The protein below binds the small molecule below.
Small molecule (SMILES): CC(=O)N[C@H]1[C@H](O[C@H]2[C@H](O)[C@@H](NC(C)=O)CO[C@@H]2CO[C@@H]2O[C@@H](C)[C@@H](O)[C@@H](O)[C@@H]2O)O[C@H](CO)[C@@H](O)[C@@H]1O

Sequence of chain 1.C:
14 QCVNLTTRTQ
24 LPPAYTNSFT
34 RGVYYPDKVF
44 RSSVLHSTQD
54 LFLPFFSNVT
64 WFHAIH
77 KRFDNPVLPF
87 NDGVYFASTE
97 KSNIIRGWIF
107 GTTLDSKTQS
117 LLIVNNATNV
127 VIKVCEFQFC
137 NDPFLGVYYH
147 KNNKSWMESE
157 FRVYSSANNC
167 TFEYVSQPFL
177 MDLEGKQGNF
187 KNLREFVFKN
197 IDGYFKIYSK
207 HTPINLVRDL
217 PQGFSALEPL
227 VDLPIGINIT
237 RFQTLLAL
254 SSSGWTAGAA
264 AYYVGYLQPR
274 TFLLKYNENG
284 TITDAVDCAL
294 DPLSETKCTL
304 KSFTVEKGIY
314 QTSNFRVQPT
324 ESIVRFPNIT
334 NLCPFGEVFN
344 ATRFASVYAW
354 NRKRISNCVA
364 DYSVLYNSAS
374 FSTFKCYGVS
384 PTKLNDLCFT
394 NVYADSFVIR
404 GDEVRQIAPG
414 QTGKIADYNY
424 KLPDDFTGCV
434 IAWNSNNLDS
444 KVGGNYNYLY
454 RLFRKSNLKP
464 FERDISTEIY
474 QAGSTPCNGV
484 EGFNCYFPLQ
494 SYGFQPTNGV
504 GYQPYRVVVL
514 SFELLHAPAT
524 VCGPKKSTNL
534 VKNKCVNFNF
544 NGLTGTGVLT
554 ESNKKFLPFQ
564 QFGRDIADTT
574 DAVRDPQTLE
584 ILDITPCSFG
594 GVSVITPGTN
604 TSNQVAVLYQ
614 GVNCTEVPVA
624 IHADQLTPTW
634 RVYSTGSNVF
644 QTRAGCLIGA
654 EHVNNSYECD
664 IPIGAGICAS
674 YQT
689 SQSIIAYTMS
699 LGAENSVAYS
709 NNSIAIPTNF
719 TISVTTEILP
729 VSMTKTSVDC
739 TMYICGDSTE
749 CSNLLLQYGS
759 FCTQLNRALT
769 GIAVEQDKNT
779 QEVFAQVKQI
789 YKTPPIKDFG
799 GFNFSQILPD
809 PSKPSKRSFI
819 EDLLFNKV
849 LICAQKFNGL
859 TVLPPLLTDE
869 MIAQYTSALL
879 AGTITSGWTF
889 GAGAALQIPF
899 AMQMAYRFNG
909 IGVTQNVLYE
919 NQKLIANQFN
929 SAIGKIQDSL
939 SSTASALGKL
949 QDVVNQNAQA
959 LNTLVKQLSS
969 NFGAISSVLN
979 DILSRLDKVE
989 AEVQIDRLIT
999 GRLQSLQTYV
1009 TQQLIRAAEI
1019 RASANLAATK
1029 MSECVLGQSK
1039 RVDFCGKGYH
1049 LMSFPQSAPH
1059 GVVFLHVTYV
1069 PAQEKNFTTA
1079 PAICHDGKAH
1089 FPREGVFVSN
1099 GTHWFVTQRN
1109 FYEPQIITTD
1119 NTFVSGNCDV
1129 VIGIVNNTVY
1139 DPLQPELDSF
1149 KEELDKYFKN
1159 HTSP

Binding-site contacts:
Ligand atom O7 contacts residue LYS1073 of chain 1.C at 4.3 Å.
Ligand atom O5 contacts residue ASN1074 of chain 1.C at 2.3 Å (h-bond).
Ligand atom N2 contacts residue ASN1074 of chain 1.C at 3.0 Å (h-bond).
Ligand atom C2 contacts residue ASN1074 of chain 1.C at 2.5 Å.
Ligand atom C1 contacts residue ASN1074 of chain 1.C at 1.4 Å.
Ligand atom C5 contacts residue ASN1074 of chain 1.C at 3.6 Å.
Ligand atom C4 contacts residue ASN1074 of chain 1.C at 4.2 Å.
Ligand atom C7 contacts residue ASN1074 of chain 1.C at 3.0 Å.
Ligand atom C5 contacts residue ALA706 of chain 1.C at 4.2 Å (hydrophobic).
Ligand atom C6 contacts residue ALA706 of chain 1.C at 4.5 Å (hydrophobic).
Ligand atom C8 contacts residue GLU1072 of chain 1.C at 3.4 Å.
Ligand atom C8 contacts residue ASN1074 of chain 1.C at 4.0 Å.
Ligand atom C8 contacts residue LYS1073 of chain 1.C at 4.0 Å.
Ligand atom C3 contacts residue ASN1074 of chain 1.C at 3.8 Å.
Ligand atom O7 contacts residue ASN1074 of chain 1.C at 2.6 Å (h-bond).